Binding-site contacts:
Ligand atom O1A contacts residue LYS14 of chain 1.B at 3.0 Å (salt-bridge).
Ligand atom C6 contacts residue PHE13 of chain 1.B at 4.0 Å (hydrophobic).
Ligand atom O3B contacts residue SER15 of chain 1.B at 3.2 Å (h-bond).
Ligand atom O1B contacts residue CYS11 of chain 1.B at 2.5 Å (h-bond).
Ligand atom O4' contacts residue PHE13 of chain 1.B at 3.8 Å.
Ligand atom O5' contacts residue THR16 of chain 1.B at 3.7 Å.
Ligand atom O3A contacts residue PHE13 of chain 1.B at 3.7 Å.
Ligand atom PB contacts residue CYS12 of chain 1.B at 3.5 Å.
Ligand atom N3 contacts residue PHE13 of chain 1.B at 3.5 Å.
Ligand atom O6 contacts residue SER153 of chain 1.B at 2.8 Å (h-bond).
Ligand atom C2 contacts residue PHE13 of chain 1.B at 3.7 Å (hydrophobic).
Ligand atom O2A contacts residue SER15 of chain 1.B at 3.2 Å.
Ligand atom N7 contacts residue SER153 of chain 1.B at 3.0 Å.
Ligand atom PA contacts residue SER15 of chain 1.B at 3.8 Å.
Ligand atom C4 contacts residue PHE13 of chain 1.B at 3.5 Å (hydrophobic).
Ligand atom O3B contacts residue MG1 of chain 1.F at 2.5 Å.
Ligand atom O3B contacts residue LYS14 of chain 1.B at 3.5 Å.
Ligand atom O6 contacts residue SER152 of chain 1.B at 3.4 Å.
Ligand atom O2B contacts residue CYS11 of chain 1.B at 3.5 Å (h-bond).
Ligand atom O2B contacts residue PHE13 of chain 1.B at 3.2 Å (h-bond).
Ligand atom O3A contacts residue CYS11 of chain 1.B at 3.8 Å.
Ligand atom O2B contacts residue CYS12 of chain 1.B at 2.7 Å (h-bond).
Ligand atom O2B contacts residue LYS14 of chain 1.B at 2.9 Å (salt-bridge).
Ligand atom O1A contacts residue SER15 of chain 1.B at 2.8 Å (h-bond).
Ligand atom C5 contacts residue PHE13 of chain 1.B at 3.9 Å (hydrophobic).
Ligand atom N1 contacts residue PHE13 of chain 1.B at 3.7 Å.
Ligand atom PB contacts residue CYS11 of chain 1.B at 3.4 Å.
Ligand atom C6 contacts residue SER153 of chain 1.B at 3.7 Å.
Ligand atom C5 contacts residue SER153 of chain 1.B at 3.7 Å.
Ligand atom O3A contacts residue CYS12 of chain 1.B at 3.7 Å.
Ligand atom C8 contacts residue THR16 of chain 1.B at 3.0 Å.
Ligand atom PB contacts residue MG1 of chain 1.F at 3.9 Å.
Ligand atom N7 contacts residue THR16 of chain 1.B at 3.7 Å.
Ligand atom O1A contacts residue PHE13 of chain 1.B at 2.9 Å.
Ligand atom C2' contacts residue THR16 of chain 1.B at 3.6 Å.
Ligand atom O1B contacts residue CYS12 of chain 1.B at 4.0 Å.
Ligand atom N9 contacts residue PHE13 of chain 1.B at 3.7 Å.
Ligand atom PB contacts residue LYS14 of chain 1.B at 3.7 Å.
Ligand atom O1B contacts residue ASP10 of chain 1.B at 3.3 Å.
Ligand atom O1A contacts residue THR16 of chain 1.B at 3.1 Å (h-bond).

The small molecule below binds the protein below.
Small molecule (SMILES): Nc1nc2c(ncn2[C@@H]2O[C@H](CO[P](=O)(O)OP(=O)(O)O)[C@@H](OP(=O)(O)O)[C@H]2O)c(=O)[nH]1

Sequence of chain 1.B:
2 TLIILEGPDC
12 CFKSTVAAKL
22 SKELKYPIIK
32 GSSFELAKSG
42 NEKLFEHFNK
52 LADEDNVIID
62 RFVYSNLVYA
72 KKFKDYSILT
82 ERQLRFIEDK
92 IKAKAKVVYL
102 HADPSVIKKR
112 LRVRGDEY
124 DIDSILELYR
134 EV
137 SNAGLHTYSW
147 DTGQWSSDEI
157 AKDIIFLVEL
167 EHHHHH